Binding-site contacts:
Ligand atom C3 contacts residue GLU204 of chain 1.A at 3.4 Å.
Ligand atom C15 contacts residue ALA244 of chain 1.A at 3.6 Å (hydrophobic).
Ligand atom C4 contacts residue GLU204 of chain 1.A at 3.6 Å.
Ligand atom C14 contacts residue ALA244 of chain 1.A at 4.4 Å (hydrophobic).
Ligand atom C13 contacts residue GLU204 of chain 1.A at 3.8 Å.
Ligand atom O contacts residue MET207 of chain 1.A at 3.6 Å.
Ligand atom C contacts residue ALA244 of chain 1.A at 3.4 Å (hydrophobic).
Ligand atom C14 contacts residue GLU204 of chain 1.A at 3.4 Å.
Ligand atom C1 contacts residue GLU204 of chain 1.A at 3.6 Å.
Ligand atom C contacts residue GLU204 of chain 1.A at 3.7 Å.
Ligand atom C12 contacts residue GLU204 of chain 1.A at 4.3 Å.
Ligand atom C15 contacts residue GLU204 of chain 1.A at 3.6 Å.
Ligand atom O contacts residue TYR241 of chain 1.A at 3.8 Å.
Ligand atom C2 contacts residue GLU204 of chain 1.A at 3.2 Å.
Ligand atom C15 contacts residue TYR241 of chain 1.A at 4.1 Å (hydrophobic).
Ligand atom C1 contacts residue ALA244 of chain 1.A at 4.0 Å (hydrophobic).
Ligand atom O contacts residue GLU204 of chain 1.A at 3.8 Å.
Ligand atom O contacts residue ALA244 of chain 1.A at 3.4 Å.
Ligand atom C6 contacts residue GLU204 of chain 1.A at 4.2 Å.
Ligand atom N contacts residue GLU204 of chain 1.A at 4.3 Å.
Ligand atom C7 contacts residue GLU204 of chain 1.A at 4.3 Å.

The small molecule below binds the protein below.
Small molecule (SMILES): Oc1ccc(CN2CCc3ccccc3C2)cc1

Sequence of chain 1.A:
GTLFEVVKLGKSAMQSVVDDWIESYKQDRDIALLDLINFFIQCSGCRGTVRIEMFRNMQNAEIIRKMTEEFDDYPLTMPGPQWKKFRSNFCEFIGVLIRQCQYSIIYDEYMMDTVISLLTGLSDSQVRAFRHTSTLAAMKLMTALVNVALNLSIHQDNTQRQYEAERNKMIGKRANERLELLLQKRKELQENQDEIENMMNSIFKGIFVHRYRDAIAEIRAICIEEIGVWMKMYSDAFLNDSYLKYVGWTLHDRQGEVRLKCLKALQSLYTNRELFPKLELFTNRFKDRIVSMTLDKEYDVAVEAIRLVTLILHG